Sequence of chain 1.A:
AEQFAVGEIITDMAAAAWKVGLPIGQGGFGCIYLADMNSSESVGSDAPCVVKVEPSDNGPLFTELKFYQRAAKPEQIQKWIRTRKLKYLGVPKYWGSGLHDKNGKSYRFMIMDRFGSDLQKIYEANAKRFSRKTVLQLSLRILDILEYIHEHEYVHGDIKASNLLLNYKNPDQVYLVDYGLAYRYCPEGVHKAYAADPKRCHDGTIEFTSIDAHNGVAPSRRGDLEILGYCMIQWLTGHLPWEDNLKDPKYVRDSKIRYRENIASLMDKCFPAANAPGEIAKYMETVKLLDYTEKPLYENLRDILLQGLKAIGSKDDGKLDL

A small-molecule ligand and the protein it binds are described below.
Small molecule (SMILES): Nc1ncc(-c2cc(F)c(O)c(F)c2)cc1-c1cc(F)c(O)c(F)c1

Binding-site contacts:
Ligand atom C11 contacts residue PHE48 of chain 1.A at 3.5 Å (hydrophobic).
Ligand atom C2 contacts residue PHE134 of chain 1.A at 3.5 Å (hydrophobic).
Ligand atom C13 contacts residue PHE48 of chain 1.A at 3.9 Å (hydrophobic).
Ligand atom N2 contacts residue VAL69 of chain 1.A at 3.3 Å.
Ligand atom C8 contacts residue LEU184 of chain 1.A at 3.7 Å (hydrophobic).
Ligand atom C2 contacts residue VAL69 of chain 1.A at 3.9 Å (hydrophobic).
Ligand atom F4 contacts residue GLN45 of chain 1.A at 3.7 Å.
Ligand atom C2 contacts residue ASP132 of chain 1.A at 3.8 Å.
Ligand atom O1 contacts residue LYS71 of chain 1.A at 2.6 Å (salt-bridge).
Ligand atom C14 contacts residue GLY44 of chain 1.A at 3.6 Å.
Ligand atom O2 contacts residue GLN45 of chain 1.A at 3.8 Å.
Ligand atom C12 contacts residue ILE51 of chain 1.A at 3.1 Å (hydrophobic).
Ligand atom C5 contacts residue LEU184 of chain 1.A at 3.8 Å (hydrophobic).
Ligand atom O1 contacts residue ASP197 of chain 1.A at 3.9 Å.
Ligand atom C12 contacts residue PHE48 of chain 1.A at 3.8 Å (hydrophobic).
Ligand atom C9 contacts residue VAL196 of chain 1.A at 3.7 Å (hydrophobic).
Ligand atom C11 contacts residue ILE51 of chain 1.A at 3.4 Å (hydrophobic).
Ligand atom N2 contacts residue PHE134 of chain 1.A at 3.3 Å.
Ligand atom F4 contacts residue GLY44 of chain 1.A at 3.9 Å.
Ligand atom C16 contacts residue GLY44 of chain 1.A at 3.9 Å.
Ligand atom F2 contacts residue ILE51 of chain 1.A at 2.9 Å.
Ligand atom C17 contacts residue ILE43 of chain 1.A at 3.7 Å (hydrophobic).
Ligand atom C11 contacts residue LYS71 of chain 1.A at 3.4 Å.
Ligand atom N2 contacts residue ASP132 of chain 1.A at 2.6 Å (salt-bridge).
Ligand atom N1 contacts residue ARG133 of chain 1.A at 3.6 Å.
Ligand atom O1 contacts residue GLU83 of chain 1.A at 3.5 Å (salt-bridge).
Ligand atom F1 contacts residue VAL196 of chain 1.A at 3.1 Å.
Ligand atom N1 contacts residue VAL69 of chain 1.A at 3.8 Å.
Ligand atom C6 contacts residue LEU184 of chain 1.A at 3.9 Å (hydrophobic).
Ligand atom C15 contacts residue GLY44 of chain 1.A at 3.4 Å.
Ligand atom O2 contacts residue GLY44 of chain 1.A at 3.4 Å.
Ligand atom F1 contacts residue TYR87 of chain 1.A at 3.6 Å.
Ligand atom N2 contacts residue ARG133 of chain 1.A at 3.5 Å.
Ligand atom C3 contacts residue PHE134 of chain 1.A at 3.4 Å (hydrophobic).
Ligand atom C1 contacts residue LEU184 of chain 1.A at 3.8 Å (hydrophobic).
Ligand atom F2 contacts residue LYS71 of chain 1.A at 2.7 Å.
Ligand atom N1 contacts residue PHE134 of chain 1.A at 2.8 Å (h-bond).
Ligand atom C8 contacts residue PHE134 of chain 1.A at 3.9 Å (hydrophobic).
Ligand atom F2 contacts residue PHE48 of chain 1.A at 2.6 Å.
Ligand atom C10 contacts residue LYS71 of chain 1.A at 3.4 Å.